Sequence of chain 1.C:
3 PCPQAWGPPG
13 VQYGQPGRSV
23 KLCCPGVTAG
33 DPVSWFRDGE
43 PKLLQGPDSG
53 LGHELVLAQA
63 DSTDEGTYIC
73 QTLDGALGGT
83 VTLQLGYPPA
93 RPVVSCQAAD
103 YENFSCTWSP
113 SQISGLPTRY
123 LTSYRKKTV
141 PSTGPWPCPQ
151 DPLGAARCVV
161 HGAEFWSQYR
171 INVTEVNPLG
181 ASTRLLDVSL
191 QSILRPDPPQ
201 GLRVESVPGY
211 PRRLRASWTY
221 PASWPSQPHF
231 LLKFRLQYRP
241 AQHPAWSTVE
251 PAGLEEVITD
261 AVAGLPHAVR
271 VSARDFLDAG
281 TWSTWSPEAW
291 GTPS

Binding-site contacts:
Ligand atom C8 contacts residue ASN172 of chain 1.C at 4.0 Å.
Ligand atom O6 contacts residue SER125 of chain 1.C at 4.1 Å.
Ligand atom O7 contacts residue ARG170 of chain 1.C at 4.5 Å.
Ligand atom O6 contacts residue ASN172 of chain 1.C at 3.5 Å (h-bond).
Ligand atom C6 contacts residue ASN172 of chain 1.C at 3.2 Å.
Ligand atom O7 contacts residue ARG127 of chain 1.C at 3.6 Å.
Ligand atom C6 contacts residue THR174 of chain 1.C at 3.5 Å.
Ligand atom O4 contacts residue THR174 of chain 1.C at 4.5 Å.
Ligand atom C2 contacts residue ASN172 of chain 1.C at 2.6 Å.
Ligand atom N2 contacts residue LEU185 of chain 1.C at 3.8 Å.
Ligand atom C4 contacts residue ASN172 of chain 1.C at 3.4 Å.
Ligand atom C3 contacts residue ASN172 of chain 1.C at 3.5 Å.
Ligand atom C5 contacts residue THR174 of chain 1.C at 3.7 Å.
Ligand atom C5 contacts residue ASN172 of chain 1.C at 2.4 Å.
Ligand atom O7 contacts residue LEU185 of chain 1.C at 3.1 Å.
Ligand atom C8 contacts residue ARG127 of chain 1.C at 3.5 Å.
Ligand atom C5 contacts residue THR183 of chain 1.C at 4.5 Å.
Ligand atom C8 contacts residue LEU123 of chain 1.C at 3.6 Å (hydrophobic).
Ligand atom C1 contacts residue THR183 of chain 1.C at 3.9 Å.
Ligand atom C1 contacts residue ASN172 of chain 1.C at 1.3 Å.
Ligand atom C7 contacts residue ASN172 of chain 1.C at 4.2 Å.
Ligand atom C2 contacts residue THR183 of chain 1.C at 4.5 Å.
Ligand atom C7 contacts residue ARG127 of chain 1.C at 4.3 Å.
Ligand atom O5 contacts residue ASN172 of chain 1.C at 1.0 Å (h-bond).
Ligand atom C3 contacts residue THR183 of chain 1.C at 4.3 Å.
Ligand atom C7 contacts residue LEU185 of chain 1.C at 3.6 Å (hydrophobic).
Ligand atom N2 contacts residue ASN172 of chain 1.C at 3.6 Å.

A protein and the small-molecule ligand that binds it are described below.
Small molecule (SMILES): CC(=O)N[C@H]1[C@H](O[C@H]2[C@H](O)[C@@H](NC(C)=O)CO[C@@H]2CO)O[C@H](CO)[C@@H](O[C@@H]2O[C@H](CO)[C@@H](O)[C@H](O)[C@@H]2O)[C@@H]1O